A small-molecule ligand and the protein it binds are described below.
Small molecule (SMILES): O=[N+]([O-])c1cncs1

Sequence of chain 1.A:
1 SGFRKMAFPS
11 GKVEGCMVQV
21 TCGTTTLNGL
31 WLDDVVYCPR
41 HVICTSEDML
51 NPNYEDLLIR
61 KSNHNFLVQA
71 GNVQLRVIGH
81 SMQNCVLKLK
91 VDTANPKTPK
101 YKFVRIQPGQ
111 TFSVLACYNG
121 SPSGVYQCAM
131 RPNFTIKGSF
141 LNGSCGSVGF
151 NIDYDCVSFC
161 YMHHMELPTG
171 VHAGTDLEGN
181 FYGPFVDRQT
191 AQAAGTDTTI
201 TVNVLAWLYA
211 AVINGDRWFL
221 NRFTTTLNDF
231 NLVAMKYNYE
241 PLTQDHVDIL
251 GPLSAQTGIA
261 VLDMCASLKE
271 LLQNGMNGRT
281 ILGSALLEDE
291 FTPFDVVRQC

Binding-site contacts:
Ligand atom C05 contacts residue CYS44 of chain 1.A at 4.2 Å (hydrophobic).
Ligand atom C05 contacts residue GLN189 of chain 1.A at 4.0 Å.
Ligand atom O07 contacts residue GLN189 of chain 1.A at 3.9 Å.
Ligand atom C05 contacts residue HIS41 of chain 1.A at 3.9 Å.
Ligand atom O08 contacts residue ASP187 of chain 1.A at 3.6 Å.
Ligand atom C02 contacts residue CYS44 of chain 1.A at 1.8 Å (hydrophobic).
Ligand atom C04 contacts residue HIS41 of chain 1.A at 4.0 Å.
Ligand atom O08 contacts residue ARG188 of chain 1.A at 2.9 Å.
Ligand atom N06 contacts residue U881 of chain 1.E at 3.6 Å.
Ligand atom S09 contacts residue ASP187 of chain 1.A at 3.4 Å (salt-bridge).
Ligand atom C04 contacts residue U881 of chain 1.E at 3.4 Å.
Ligand atom N03 contacts residue HIS41 of chain 1.A at 3.7 Å.
Ligand atom C05 contacts residue ASP187 of chain 1.A at 4.5 Å.
Ligand atom O07 contacts residue U881 of chain 1.E at 2.6 Å (h-bond).
Ligand atom C05 contacts residue U881 of chain 1.E at 3.9 Å.
Ligand atom S09 contacts residue PRO52 of chain 1.A at 4.1 Å.
Ligand atom C04 contacts residue MET49 of chain 1.A at 3.8 Å (hydrophobic).
Ligand atom C02 contacts residue TYR54 of chain 1.A at 3.7 Å (hydrophobic).
Ligand atom O08 contacts residue GLN189 of chain 1.A at 3.1 Å (h-bond).
Ligand atom S09 contacts residue TYR54 of chain 1.A at 3.1 Å (h-bond).
Ligand atom C05 contacts residue MET49 of chain 1.A at 4.2 Å (hydrophobic).
Ligand atom S09 contacts residue HIS41 of chain 1.A at 3.7 Å.
Ligand atom N06 contacts residue ARG188 of chain 1.A at 4.1 Å.
Ligand atom S09 contacts residue CYS44 of chain 1.A at 3.0 Å (h-bond).
Ligand atom C02 contacts residue PRO52 of chain 1.A at 4.5 Å (hydrophobic).
Ligand atom N03 contacts residue MET49 of chain 1.A at 3.4 Å.
Ligand atom O07 contacts residue HIS41 of chain 1.A at 4.3 Å.
Ligand atom N03 contacts residue CYS44 of chain 1.A at 2.7 Å (h-bond).
Ligand atom N06 contacts residue GLN189 of chain 1.A at 3.5 Å.
Ligand atom S09 contacts residue MET49 of chain 1.A at 3.7 Å.
Ligand atom C02 contacts residue HIS41 of chain 1.A at 3.6 Å.
Ligand atom N06 contacts residue ASP187 of chain 1.A at 4.4 Å.
Ligand atom C02 contacts residue MET49 of chain 1.A at 3.8 Å (hydrophobic).
Ligand atom O08 contacts residue MET49 of chain 1.A at 4.1 Å.
Ligand atom O08 contacts residue U881 of chain 1.E at 4.4 Å.
Ligand atom S09 contacts residue ARG188 of chain 1.A at 4.3 Å.
Ligand atom C04 contacts residue GLN189 of chain 1.A at 4.5 Å.
Ligand atom C04 contacts residue CYS44 of chain 1.A at 3.9 Å (hydrophobic).